Binding-site contacts:
Ligand atom C6 contacts residue TRP307 of chain 1.B at 3.8 Å (hydrophobic).
Ligand atom C6 contacts residue VAL304 of chain 1.B at 4.0 Å (hydrophobic).
Ligand atom C7 contacts residue VAL304 of chain 1.B at 4.2 Å (hydrophobic).
Ligand atom O1 contacts residue ILE222 of chain 1.B at 4.0 Å.
Ligand atom C9 contacts residue TYR292 of chain 1.B at 4.3 Å (hydrophobic).
Ligand atom C5 contacts residue VAL304 of chain 1.B at 3.5 Å (hydrophobic).
Ligand atom C7 contacts residue TRP307 of chain 1.B at 3.5 Å (hydrophobic).
Ligand atom C3 contacts residue GLY216 of chain 1.B at 3.8 Å.
Ligand atom C6 contacts residue PHE361 of chain 1.B at 4.1 Å (hydrophobic).
Ligand atom C6 contacts residue ASN362 of chain 1.B at 3.9 Å.
Ligand atom C4 contacts residue VAL304 of chain 1.B at 3.4 Å (hydrophobic).
Ligand atom C1 contacts residue HIS221 of chain 1.B at 4.0 Å.
Ligand atom C10 contacts residue ILE222 of chain 1.B at 4.0 Å (hydrophobic).
Ligand atom C1 contacts residue TYR292 of chain 1.B at 4.2 Å (hydrophobic).
Ligand atom C4 contacts residue LEU302 of chain 1.B at 3.6 Å (hydrophobic).
Ligand atom N2 contacts residue HIS221 of chain 1.B at 4.2 Å.
Ligand atom C8 contacts residue VAL304 of chain 1.B at 4.1 Å (hydrophobic).
Ligand atom O1 contacts residue ASN219 of chain 1.B at 4.3 Å.
Ligand atom C5 contacts residue ASN362 of chain 1.B at 3.9 Å.
Ligand atom C9 contacts residue TRP307 of chain 1.B at 4.0 Å (hydrophobic).
Ligand atom C4 contacts residue GLY216 of chain 1.B at 3.9 Å.
Ligand atom C1 contacts residue GLY216 of chain 1.B at 3.5 Å.
Ligand atom C6 contacts residue GLN314 of chain 1.B at 3.3 Å.
Ligand atom C3 contacts residue VAL304 of chain 1.B at 3.9 Å (hydrophobic).
Ligand atom C10 contacts residue TYR292 of chain 1.B at 3.6 Å (hydrophobic).
Ligand atom O1 contacts residue GLY216 of chain 1.B at 3.4 Å (h-bond).
Ligand atom C1 contacts residue THR294 of chain 1.B at 3.9 Å.
Ligand atom C1 contacts residue ILE222 of chain 1.B at 4.2 Å (hydrophobic).
Ligand atom C5 contacts residue GLN314 of chain 1.B at 3.3 Å.
Ligand atom O1 contacts residue THR294 of chain 1.B at 3.9 Å.
Ligand atom C5 contacts residue GLU316 of chain 1.B at 3.7 Å.
Ligand atom O1 contacts residue TYR292 of chain 1.B at 4.3 Å.
Ligand atom O1 contacts residue HIS221 of chain 1.B at 3.8 Å.
Ligand atom N2 contacts residue GLY216 of chain 1.B at 2.8 Å (h-bond).
Ligand atom C5 contacts residue LEU302 of chain 1.B at 4.1 Å (hydrophobic).
Ligand atom C9 contacts residue PHE361 of chain 1.B at 4.1 Å (hydrophobic).
Ligand atom C8 contacts residue PHE361 of chain 1.B at 4.0 Å (hydrophobic).
Ligand atom N2 contacts residue THR294 of chain 1.B at 3.8 Å.
Ligand atom C7 contacts residue PHE361 of chain 1.B at 3.5 Å (hydrophobic).
Ligand atom O1 contacts residue ASP218 of chain 1.B at 4.3 Å.

This protein binds this small molecule.
Small molecule (SMILES): O=c1ccc2ccccc2[nH]1

Sequence of chain 1.B:
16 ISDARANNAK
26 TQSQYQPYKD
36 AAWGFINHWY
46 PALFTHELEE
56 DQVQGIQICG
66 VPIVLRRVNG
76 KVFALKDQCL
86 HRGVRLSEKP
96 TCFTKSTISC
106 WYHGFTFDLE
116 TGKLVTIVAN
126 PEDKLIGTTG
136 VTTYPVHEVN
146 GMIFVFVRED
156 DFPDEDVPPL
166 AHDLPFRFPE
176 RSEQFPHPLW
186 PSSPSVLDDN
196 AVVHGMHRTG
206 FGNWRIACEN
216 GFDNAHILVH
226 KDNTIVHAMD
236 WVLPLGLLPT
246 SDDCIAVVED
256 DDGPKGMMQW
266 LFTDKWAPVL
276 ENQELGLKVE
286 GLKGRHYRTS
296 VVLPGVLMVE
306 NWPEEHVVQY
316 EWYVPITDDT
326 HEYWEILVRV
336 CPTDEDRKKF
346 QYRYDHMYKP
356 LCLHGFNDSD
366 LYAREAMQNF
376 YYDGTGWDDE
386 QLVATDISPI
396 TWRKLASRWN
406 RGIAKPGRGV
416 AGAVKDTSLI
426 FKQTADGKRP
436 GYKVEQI